This protein binds this small molecule.
Small molecule (SMILES): CC(C)n1c(/C=C/[C@@H](O)C[C@@H](O)CC(=O)O)c(-c2ccc(F)cc2)c2ccccc21

Sequence of chain 1.B:
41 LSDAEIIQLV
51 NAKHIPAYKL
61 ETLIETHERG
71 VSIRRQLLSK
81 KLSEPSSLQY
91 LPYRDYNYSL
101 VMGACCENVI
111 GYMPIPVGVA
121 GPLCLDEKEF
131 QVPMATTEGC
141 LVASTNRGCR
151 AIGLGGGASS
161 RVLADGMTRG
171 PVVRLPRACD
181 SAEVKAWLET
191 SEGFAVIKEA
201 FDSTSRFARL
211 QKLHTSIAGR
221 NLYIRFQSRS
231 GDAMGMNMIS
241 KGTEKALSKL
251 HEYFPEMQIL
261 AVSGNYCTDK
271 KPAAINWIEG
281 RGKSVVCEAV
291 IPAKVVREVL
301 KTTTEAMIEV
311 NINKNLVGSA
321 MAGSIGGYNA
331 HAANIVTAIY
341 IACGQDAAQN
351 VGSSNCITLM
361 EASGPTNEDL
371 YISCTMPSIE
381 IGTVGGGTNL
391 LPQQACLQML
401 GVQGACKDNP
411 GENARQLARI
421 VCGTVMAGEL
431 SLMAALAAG

Sequence of chain 1.A:
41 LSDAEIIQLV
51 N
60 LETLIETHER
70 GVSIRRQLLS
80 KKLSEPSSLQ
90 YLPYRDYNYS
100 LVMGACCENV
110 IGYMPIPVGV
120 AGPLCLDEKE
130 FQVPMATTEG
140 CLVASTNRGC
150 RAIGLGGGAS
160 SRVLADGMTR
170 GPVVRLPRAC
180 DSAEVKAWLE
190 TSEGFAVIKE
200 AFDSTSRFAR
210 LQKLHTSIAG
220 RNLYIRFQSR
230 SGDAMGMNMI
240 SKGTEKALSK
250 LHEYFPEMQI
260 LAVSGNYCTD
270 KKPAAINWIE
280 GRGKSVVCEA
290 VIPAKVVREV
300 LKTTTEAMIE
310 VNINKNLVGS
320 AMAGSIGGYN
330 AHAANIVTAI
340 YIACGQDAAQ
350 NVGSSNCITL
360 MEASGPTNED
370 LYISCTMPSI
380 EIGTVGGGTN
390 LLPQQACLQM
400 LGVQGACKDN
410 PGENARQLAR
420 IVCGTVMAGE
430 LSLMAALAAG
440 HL

Binding-site contacts:
Ligand atom C10 contacts residue LEU432 of chain 1.A at 3.6 Å (hydrophobic).
Ligand atom C1 contacts residue LYS271 of chain 1.B at 3.4 Å.
Ligand atom O1B contacts residue SER263 of chain 1.B at 2.8 Å (h-bond).
Ligand atom C9 contacts residue LEU432 of chain 1.A at 3.8 Å (hydrophobic).
Ligand atom C4 contacts residue ASP269 of chain 1.B at 3.3 Å.
Ligand atom O5 contacts residue ASN334 of chain 1.A at 3.0 Å (h-bond).
Ligand atom C1 contacts residue LYS314 of chain 1.A at 3.4 Å.
Ligand atom C2 contacts residue ALA330 of chain 1.A at 3.3 Å (hydrophobic).
Ligand atom C1 contacts residue SER263 of chain 1.B at 3.4 Å.
Ligand atom C4 contacts residue ASN334 of chain 1.A at 3.8 Å.
Ligand atom O1A contacts residue SER263 of chain 1.B at 3.3 Å (h-bond).
Ligand atom O5 contacts residue LYS270 of chain 1.B at 2.8 Å (salt-bridge).
Ligand atom C5 contacts residue GLU138 of chain 1.A at 3.6 Å.
Ligand atom O3 contacts residue ARG169 of chain 1.B at 3.0 Å (salt-bridge).
Ligand atom F1 contacts residue VAL262 of chain 1.B at 2.8 Å.
Ligand atom C92 contacts residue GLY139 of chain 1.A at 3.1 Å.
Ligand atom F1 contacts residue SER240 of chain 1.B at 3.7 Å.
Ligand atom O1B contacts residue LYS271 of chain 1.B at 3.0 Å (salt-bridge).
Ligand atom C1 contacts residue ALA330 of chain 1.A at 3.6 Å (hydrophobic).
Ligand atom O5 contacts residue GLU138 of chain 1.A at 2.8 Å (salt-bridge).
Ligand atom C92 contacts residue CYS140 of chain 1.A at 3.4 Å (hydrophobic).
Ligand atom C2 contacts residue LYS271 of chain 1.B at 3.6 Å.
Ligand atom O1B contacts residue ARG169 of chain 1.B at 3.6 Å (salt-bridge).
Ligand atom C5 contacts residue ASN334 of chain 1.A at 3.8 Å.
Ligand atom C6 contacts residue GLU138 of chain 1.A at 3.6 Å.
Ligand atom O3 contacts residue ASP269 of chain 1.B at 2.8 Å (salt-bridge).
Ligand atom C85 contacts residue ARG169 of chain 1.B at 3.4 Å.
Ligand atom C8 contacts residue LEU432 of chain 1.A at 3.7 Å (hydrophobic).
Ligand atom C93 contacts residue HIS331 of chain 1.A at 3.8 Å.
Ligand atom C3 contacts residue ASP269 of chain 1.B at 3.4 Å.
Ligand atom O1B contacts residue ASN265 of chain 1.B at 3.5 Å (h-bond).
Ligand atom C84 contacts residue VAL262 of chain 1.B at 3.4 Å (hydrophobic).
Ligand atom F1 contacts residue ARG169 of chain 1.B at 3.4 Å.
Ligand atom C15 contacts residue LEU432 of chain 1.A at 3.8 Å (hydrophobic).
Ligand atom C12 contacts residue HIS440 of chain 1.A at 3.3 Å.
Ligand atom C92 contacts residue LEU141 of chain 1.A at 3.4 Å (hydrophobic).
Ligand atom C84 contacts residue ARG169 of chain 1.B at 3.5 Å.
Ligand atom C2 contacts residue ASP269 of chain 1.B at 3.8 Å.
Ligand atom O1B contacts residue LYS314 of chain 1.A at 3.3 Å (salt-bridge).
Ligand atom O1A contacts residue LYS314 of chain 1.A at 2.8 Å (salt-bridge).